Sequence of chain 1.B:
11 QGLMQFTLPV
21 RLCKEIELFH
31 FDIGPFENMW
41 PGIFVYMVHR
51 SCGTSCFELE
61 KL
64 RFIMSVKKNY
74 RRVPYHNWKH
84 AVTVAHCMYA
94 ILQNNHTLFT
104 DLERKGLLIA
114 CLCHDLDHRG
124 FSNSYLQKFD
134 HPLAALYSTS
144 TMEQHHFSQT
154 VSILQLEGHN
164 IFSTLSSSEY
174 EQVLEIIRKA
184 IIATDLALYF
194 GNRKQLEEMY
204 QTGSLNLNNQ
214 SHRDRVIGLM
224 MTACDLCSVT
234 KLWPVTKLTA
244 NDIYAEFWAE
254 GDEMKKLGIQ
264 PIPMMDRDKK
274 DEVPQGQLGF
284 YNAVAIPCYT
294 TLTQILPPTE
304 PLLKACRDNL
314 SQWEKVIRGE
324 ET

Binding-site contacts:
Ligand atom O10 contacts residue PHE283 of chain 1.B at 3.4 Å.
Ligand atom C12 contacts residue MET267 of chain 1.B at 3.8 Å (hydrophobic).
Ligand atom N11 contacts residue PHE283 of chain 1.B at 3.6 Å.
Ligand atom C22 contacts residue MET267 of chain 1.B at 3.7 Å (hydrophobic).
Ligand atom C6 contacts residue LEU229 of chain 1.B at 3.7 Å (hydrophobic).
Ligand atom C5 contacts residue PHE283 of chain 1.B at 3.3 Å (hydrophobic).
Ligand atom C18 contacts residue MET267 of chain 1.B at 3.6 Å (hydrophobic).
Ligand atom N20 contacts residue TYR247 of chain 1.B at 2.9 Å (h-bond).
Ligand atom C8 contacts residue GLN280 of chain 1.B at 3.6 Å.
Ligand atom C13 contacts residue PHE283 of chain 1.B at 3.6 Å (hydrophobic).
Ligand atom C25 contacts residue GLU275 of chain 1.B at 3.5 Å.
Ligand atom C23 contacts residue GLU275 of chain 1.B at 3.4 Å.
Ligand atom C7 contacts residue PHE283 of chain 1.B at 3.6 Å (hydrophobic).
Ligand atom C23 contacts residue VAL276 of chain 1.B at 3.7 Å (hydrophobic).
Ligand atom N20 contacts residue GLY279 of chain 1.B at 3.8 Å.
Ligand atom C24 contacts residue PRO266 of chain 1.B at 3.5 Å (hydrophobic).
Ligand atom C25 contacts residue PRO266 of chain 1.B at 3.1 Å (hydrophobic).
Ligand atom N20 contacts residue MET267 of chain 1.B at 3.5 Å.
Ligand atom C26 contacts residue PRO266 of chain 1.B at 3.8 Å (hydrophobic).
Ligand atom C21 contacts residue MET267 of chain 1.B at 3.6 Å (hydrophobic).
Ligand atom C2 contacts residue PHE283 of chain 1.B at 3.8 Å (hydrophobic).
Ligand atom C21 contacts residue GLY279 of chain 1.B at 3.7 Å.
Ligand atom C2 contacts residue ILE246 of chain 1.B at 3.7 Å (hydrophobic).
Ligand atom N11 contacts residue GLN280 of chain 1.B at 3.6 Å.
Ligand atom C13 contacts residue MET267 of chain 1.B at 3.5 Å (hydrophobic).
Ligand atom C24 contacts residue GLU275 of chain 1.B at 2.9 Å.
Ligand atom C4 contacts residue PHE283 of chain 1.B at 3.4 Å (hydrophobic).
Ligand atom C8 contacts residue ILE246 of chain 1.B at 3.6 Å (hydrophobic).
Ligand atom N15 contacts residue GLN280 of chain 1.B at 3.4 Å (h-bond).
Ligand atom C19 contacts residue MET267 of chain 1.B at 3.5 Å (hydrophobic).
Ligand atom C14 contacts residue MET267 of chain 1.B at 3.3 Å (hydrophobic).
Ligand atom C1 contacts residue ILE246 of chain 1.B at 3.5 Å (hydrophobic).
Ligand atom C9 contacts residue PHE283 of chain 1.B at 3.5 Å (hydrophobic).
Ligand atom C19 contacts residue GLY279 of chain 1.B at 3.5 Å.
Ligand atom N17 contacts residue MET267 of chain 1.B at 3.4 Å (h-bond).
Ligand atom N15 contacts residue TYR247 of chain 1.B at 3.1 Å (h-bond).
Ligand atom C26 contacts residue MET267 of chain 1.B at 3.8 Å (hydrophobic).
Ligand atom N3 contacts residue PHE283 of chain 1.B at 3.5 Å.
Ligand atom C16 contacts residue TYR247 of chain 1.B at 3.3 Å (hydrophobic).
Ligand atom C16 contacts residue MET267 of chain 1.B at 3.4 Å (hydrophobic).

This small molecule binds to this protein.
Small molecule (SMILES): Cc1ccc(C)c(C(=O)Nc2ccn3cc(-c4ccccc4)nc3n2)n1